Sequence of chain 1.A:
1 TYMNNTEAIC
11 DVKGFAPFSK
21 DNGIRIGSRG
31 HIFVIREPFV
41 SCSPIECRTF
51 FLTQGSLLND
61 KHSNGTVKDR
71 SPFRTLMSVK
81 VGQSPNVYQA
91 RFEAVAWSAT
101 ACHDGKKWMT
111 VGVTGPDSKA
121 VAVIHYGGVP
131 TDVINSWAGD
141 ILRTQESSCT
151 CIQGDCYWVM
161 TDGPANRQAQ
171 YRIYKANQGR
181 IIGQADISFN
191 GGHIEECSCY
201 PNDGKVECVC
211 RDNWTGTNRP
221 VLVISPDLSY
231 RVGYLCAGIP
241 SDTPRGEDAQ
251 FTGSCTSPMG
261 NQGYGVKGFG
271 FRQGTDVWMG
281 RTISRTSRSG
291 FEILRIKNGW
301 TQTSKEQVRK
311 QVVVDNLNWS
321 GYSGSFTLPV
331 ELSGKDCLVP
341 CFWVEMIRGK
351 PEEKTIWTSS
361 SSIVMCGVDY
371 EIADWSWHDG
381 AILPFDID

Binding-site contacts:
Ligand atom OAH contacts residue ARG288 of chain 1.A at 3.0 Å (salt-bridge).
Ligand atom CAT contacts residue ARG288 of chain 1.A at 3.8 Å.
Ligand atom CAD contacts residue ASP69 of chain 1.A at 2.9 Å.
Ligand atom CAX contacts residue GLU37 of chain 1.A at 3.1 Å.
Ligand atom CAA contacts residue ARG211 of chain 1.A at 3.9 Å.
Ligand atom CAN contacts residue TYR322 of chain 1.A at 3.5 Å (hydrophobic).
Ligand atom CAL contacts residue GLU195 of chain 1.A at 3.3 Å.
Ligand atom NBA contacts residue GLU37 of chain 1.A at 3.2 Å (salt-bridge).
Ligand atom OAH contacts residue ARG211 of chain 1.A at 2.9 Å (salt-bridge).
Ligand atom CAV contacts residue GLU37 of chain 1.A at 3.9 Å.
Ligand atom OAI contacts residue LEU52 of chain 1.A at 3.2 Å.
Ligand atom CAY contacts residue GLU196 of chain 1.A at 3.6 Å.
Ligand atom CAN contacts residue ARG211 of chain 1.A at 3.7 Å.
Ligand atom CAX contacts residue TYR322 of chain 1.A at 3.5 Å (hydrophobic).
Ligand atom CAT contacts residue TYR322 of chain 1.A at 3.5 Å (hydrophobic).
Ligand atom NAO contacts residue ASP69 of chain 1.A at 3.3 Å (salt-bridge).
Ligand atom CAE contacts residue ASP69 of chain 1.A at 3.2 Å.
Ligand atom OAG contacts residue ARG36 of chain 1.A at 3.7 Å.
Ligand atom CAU contacts residue TYR322 of chain 1.A at 3.1 Å (hydrophobic).
Ligand atom CAC contacts residue ARG70 of chain 1.A at 3.2 Å.
Ligand atom CAT contacts residue ARG211 of chain 1.A at 3.9 Å.
Ligand atom OAG contacts residue ARG288 of chain 1.A at 3.8 Å.
Ligand atom CBB contacts residue TRP97 of chain 1.A at 3.8 Å (hydrophobic).
Ligand atom CAA contacts residue ASN213 of chain 1.A at 3.8 Å.
Ligand atom OAH contacts residue TYR322 of chain 1.A at 3.5 Å (h-bond).
Ligand atom CAA contacts residue GLU195 of chain 1.A at 3.8 Å.
Ligand atom CAE contacts residue ARG74 of chain 1.A at 3.4 Å.
Ligand atom CBB contacts residue ASP69 of chain 1.A at 3.6 Å.
Ligand atom CAJ contacts residue GLU37 of chain 1.A at 3.9 Å.
Ligand atom CAD contacts residue TRP97 of chain 1.A at 3.4 Å (hydrophobic).
Ligand atom OAI contacts residue GLU37 of chain 1.A at 3.5 Å (salt-bridge).
Ligand atom NAP contacts residue ASP69 of chain 1.A at 3.8 Å.
Ligand atom CAK contacts residue GLU37 of chain 1.A at 2.9 Å.
Ligand atom CAM contacts residue ARG143 of chain 1.A at 3.4 Å.
Ligand atom CAY contacts residue TYR322 of chain 1.A at 3.8 Å (hydrophobic).
Ligand atom OAG contacts residue TYR264 of chain 1.A at 3.9 Å.
Ligand atom CAJ contacts residue TYR322 of chain 1.A at 3.2 Å (hydrophobic).
Ligand atom OAI contacts residue TRP97 of chain 1.A at 3.0 Å (h-bond).
Ligand atom CAD contacts residue ARG70 of chain 1.A at 3.7 Å.
Ligand atom OAH contacts residue TYR264 of chain 1.A at 3.9 Å.

A small-molecule ligand and the protein it binds are described below.
Small molecule (SMILES): CCC(CC)O[C@@H]1CC(C(=O)O)=C[C@H](n2cc(C(C)(C)O)nn2)[C@H]1NC(C)=O